Binding-site contacts:
Ligand atom O6 contacts residue ARG348 of chain 1.A at 3.0 Å (salt-bridge).
Ligand atom C8 contacts residue PRO372 of chain 1.A at 3.9 Å (hydrophobic).
Ligand atom O7 contacts residue SER346 of chain 1.A at 3.2 Å (h-bond).
Ligand atom C5 contacts residue ASN373 of chain 1.A at 3.6 Å.
Ligand atom C8 contacts residue LEU345 of chain 1.A at 3.4 Å (hydrophobic).
Ligand atom C6 contacts residue ARG348 of chain 1.A at 4.1 Å.
Ligand atom C4 contacts residue ASN373 of chain 1.A at 4.2 Å.
Ligand atom C3 contacts residue ASN373 of chain 1.A at 3.9 Å.
Ligand atom C7 contacts residue ASN373 of chain 1.A at 3.4 Å.
Ligand atom C7 contacts residue LEU345 of chain 1.A at 4.0 Å (hydrophobic).
Ligand atom O7 contacts residue LEU345 of chain 1.A at 4.1 Å.
Ligand atom O7 contacts residue ASN373 of chain 1.A at 3.7 Å.
Ligand atom N2 contacts residue ASN373 of chain 1.A at 2.9 Å (h-bond).
Ligand atom C7 contacts residue SER346 of chain 1.A at 4.2 Å.
Ligand atom O5 contacts residue ASN373 of chain 1.A at 2.4 Å (h-bond).
Ligand atom C8 contacts residue SER346 of chain 1.A at 4.5 Å.
Ligand atom C2 contacts residue ASN373 of chain 1.A at 2.5 Å.
Ligand atom C5 contacts residue ARG348 of chain 1.A at 4.2 Å.
Ligand atom C1 contacts residue ARG348 of chain 1.A at 4.1 Å.
Ligand atom O5 contacts residue ARG348 of chain 1.A at 3.3 Å (salt-bridge).
Ligand atom C1 contacts residue ASN373 of chain 1.A at 1.5 Å.

The protein below binds the small molecule below.
Small molecule (SMILES): CC(=O)N[C@@H]1[C@@H](O)[C@H](O)[C@@H](CO)O[C@H]1O

Sequence of chain 1.A:
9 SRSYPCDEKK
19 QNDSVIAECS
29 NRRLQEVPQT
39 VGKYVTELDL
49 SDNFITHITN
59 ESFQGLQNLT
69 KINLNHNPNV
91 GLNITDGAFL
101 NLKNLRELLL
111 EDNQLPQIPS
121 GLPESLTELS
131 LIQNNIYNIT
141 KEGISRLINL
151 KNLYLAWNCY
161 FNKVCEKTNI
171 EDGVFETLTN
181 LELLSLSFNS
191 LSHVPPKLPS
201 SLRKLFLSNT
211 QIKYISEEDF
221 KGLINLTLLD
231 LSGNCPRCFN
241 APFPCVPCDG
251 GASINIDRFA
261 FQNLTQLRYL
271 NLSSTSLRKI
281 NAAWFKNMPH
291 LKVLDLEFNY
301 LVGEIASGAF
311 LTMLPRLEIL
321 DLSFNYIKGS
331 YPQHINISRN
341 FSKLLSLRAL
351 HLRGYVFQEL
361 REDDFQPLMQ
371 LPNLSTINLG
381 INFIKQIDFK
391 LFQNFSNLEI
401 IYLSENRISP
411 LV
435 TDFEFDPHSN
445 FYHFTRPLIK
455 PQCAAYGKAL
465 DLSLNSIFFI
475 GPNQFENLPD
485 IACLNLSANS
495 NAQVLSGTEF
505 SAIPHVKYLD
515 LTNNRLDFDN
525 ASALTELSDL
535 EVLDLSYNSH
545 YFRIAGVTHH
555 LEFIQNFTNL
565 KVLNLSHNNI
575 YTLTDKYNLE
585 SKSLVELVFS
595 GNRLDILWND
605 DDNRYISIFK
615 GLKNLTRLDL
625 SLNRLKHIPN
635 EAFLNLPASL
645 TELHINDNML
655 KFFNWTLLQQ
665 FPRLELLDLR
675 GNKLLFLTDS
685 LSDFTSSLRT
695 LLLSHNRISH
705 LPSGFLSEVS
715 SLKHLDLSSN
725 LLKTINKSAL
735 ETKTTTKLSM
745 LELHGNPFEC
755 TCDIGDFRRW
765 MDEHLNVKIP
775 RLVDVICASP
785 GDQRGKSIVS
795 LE